The small molecule below binds the protein below.
Small molecule (SMILES): CC(=O)N[C@@H]1[C@@H](O)[C@H](O)[C@@H](CO)O[C@H]1O

Sequence of chain 2.A:
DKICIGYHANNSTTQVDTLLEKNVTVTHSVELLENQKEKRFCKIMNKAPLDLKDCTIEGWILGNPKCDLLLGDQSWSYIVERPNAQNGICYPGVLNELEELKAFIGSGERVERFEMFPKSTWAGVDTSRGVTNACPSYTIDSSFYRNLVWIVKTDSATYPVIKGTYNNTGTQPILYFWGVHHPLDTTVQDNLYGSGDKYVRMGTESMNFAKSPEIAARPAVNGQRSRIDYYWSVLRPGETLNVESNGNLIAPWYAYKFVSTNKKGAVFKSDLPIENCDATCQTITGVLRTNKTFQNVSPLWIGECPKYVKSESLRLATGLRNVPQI

Binding-site contacts:
Ligand atom C2 contacts residue ASN291 of chain 2.A at 2.3 Å.
Ligand atom O7 contacts residue ASN291 of chain 2.A at 4.1 Å.
Ligand atom O5 contacts residue ASN291 of chain 2.A at 2.3 Å (h-bond).
Ligand atom C4 contacts residue ASN291 of chain 2.A at 3.9 Å.
Ligand atom C3 contacts residue ASN291 of chain 2.A at 3.6 Å.
Ligand atom C5 contacts residue ASN291 of chain 2.A at 3.6 Å.
Ligand atom C7 contacts residue ASN291 of chain 2.A at 3.9 Å.
Ligand atom C1 contacts residue ASN291 of chain 2.A at 1.5 Å.
Ligand atom N2 contacts residue ASN291 of chain 2.A at 3.0 Å (h-bond).